Sequence of chain 2.B:
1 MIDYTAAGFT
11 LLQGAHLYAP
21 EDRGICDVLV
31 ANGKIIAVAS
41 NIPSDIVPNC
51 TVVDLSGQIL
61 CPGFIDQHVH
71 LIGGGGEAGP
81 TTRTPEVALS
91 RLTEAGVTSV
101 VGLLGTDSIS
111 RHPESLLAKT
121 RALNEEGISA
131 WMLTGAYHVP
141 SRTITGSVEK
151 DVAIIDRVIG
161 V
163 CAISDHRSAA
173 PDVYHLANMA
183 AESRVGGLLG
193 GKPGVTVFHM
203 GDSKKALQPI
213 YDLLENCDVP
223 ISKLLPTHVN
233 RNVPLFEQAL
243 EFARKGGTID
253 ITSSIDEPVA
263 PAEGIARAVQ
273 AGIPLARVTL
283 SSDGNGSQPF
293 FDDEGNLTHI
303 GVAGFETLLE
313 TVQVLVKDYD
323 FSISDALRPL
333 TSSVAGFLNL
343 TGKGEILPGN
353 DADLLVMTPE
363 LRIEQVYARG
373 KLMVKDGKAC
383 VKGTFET

Binding-site contacts:
Ligand atom O contacts residue HIS70 of chain 2.B at 4.1 Å.
Ligand atom CB contacts residue THR106 of chain 2.B at 3.8 Å.
Ligand atom OXT contacts residue SER289 of chain 2.B at 3.3 Å (h-bond).
Ligand atom OD1 contacts residue ZN1 of chain 2.F at 3.4 Å.
Ligand atom C contacts residue GLU77 of chain 2.B at 4.0 Å.
Ligand atom O contacts residue THR106 of chain 2.B at 3.1 Å (h-bond).
Ligand atom OXT contacts residue HIS70 of chain 2.B at 4.0 Å.
Ligand atom CG contacts residue KCX162 of chain 2.B at 3.2 Å.
Ligand atom OD2 contacts residue ZN1 of chain 2.G at 3.6 Å.
Ligand atom O contacts residue GLU77 of chain 2.B at 3.8 Å.
Ligand atom CB contacts residue TYR137 of chain 2.B at 3.2 Å (hydrophobic).
Ligand atom CB contacts residue GLU77 of chain 2.B at 4.1 Å.
Ligand atom CG contacts residue ZN1 of chain 2.F at 3.2 Å.
Ligand atom N contacts residue SER289 of chain 2.B at 3.1 Å (h-bond).
Ligand atom OXT contacts residue GLY288 of chain 2.B at 3.5 Å.
Ligand atom OXT contacts residue GLY75 of chain 2.B at 2.7 Å (h-bond).
Ligand atom O contacts residue GLY105 of chain 2.B at 3.5 Å.
Ligand atom CG contacts residue ZN1 of chain 2.G at 3.0 Å.
Ligand atom C contacts residue HIS70 of chain 2.B at 3.9 Å.
Ligand atom CB contacts residue ZN1 of chain 2.F at 4.0 Å.
Ligand atom O contacts residue GLY75 of chain 2.B at 3.8 Å.
Ligand atom OD2 contacts residue KCX162 of chain 2.B at 3.8 Å.
Ligand atom CA contacts residue GLU77 of chain 2.B at 3.9 Å.
Ligand atom OD1 contacts residue HIS201 of chain 2.B at 3.0 Å (h-bond).
Ligand atom CG contacts residue TYR137 of chain 2.B at 3.0 Å (hydrophobic).
Ligand atom OD2 contacts residue ZN1 of chain 2.F at 2.9 Å.
Ligand atom C contacts residue SER289 of chain 2.B at 4.0 Å.
Ligand atom OD1 contacts residue ZN1 of chain 2.G at 2.0 Å.
Ligand atom N contacts residue GLU77 of chain 2.B at 3.1 Å (salt-bridge).
Ligand atom OD2 contacts residue HIS70 of chain 2.B at 4.1 Å.
Ligand atom OD1 contacts residue KCX162 of chain 2.B at 3.0 Å (h-bond).
Ligand atom OXT contacts residue GLY74 of chain 2.B at 3.6 Å.
Ligand atom CA contacts residue SER289 of chain 2.B at 3.9 Å.
Ligand atom CG contacts residue HIS201 of chain 2.B at 4.1 Å.
Ligand atom CB contacts residue KCX162 of chain 2.B at 3.7 Å.
Ligand atom C contacts residue GLY75 of chain 2.B at 3.5 Å.
Ligand atom OD1 contacts residue HIS230 of chain 2.B at 3.7 Å.
Ligand atom N contacts residue PRO291 of chain 2.B at 3.9 Å.
Ligand atom OD1 contacts residue TYR137 of chain 2.B at 2.4 Å (h-bond).
Ligand atom OD2 contacts residue ASP285 of chain 2.B at 3.1 Å (salt-bridge).

This protein binds this small molecule.
Small molecule (SMILES): N[C@@H](CC(=O)O)C(=O)O